Sequence of chain 1.A:
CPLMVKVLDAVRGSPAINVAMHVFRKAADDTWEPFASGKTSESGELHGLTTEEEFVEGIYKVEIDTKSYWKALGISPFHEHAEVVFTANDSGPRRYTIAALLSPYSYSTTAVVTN

Binding-site contacts:
Ligand atom CAL contacts residue THR151 of chain 1.A at 4.4 Å.
Ligand atom OAC contacts residue THR138 of chain 1.A at 4.3 Å.
Ligand atom CAK contacts residue LEU49 of chain 1.A at 4.5 Å (hydrophobic).
Ligand atom CAH contacts residue LEU142 of chain 1.A at 4.5 Å (hydrophobic).
Ligand atom OAC contacts residue LYS47 of chain 1.A at 4.1 Å.
Ligand atom CAF contacts residue ALA140 of chain 1.A at 4.2 Å (hydrophobic).
Ligand atom CAH contacts residue THR150 of chain 1.A at 4.5 Å.
Ligand atom CAI contacts residue SER149 of chain 1.A at 4.0 Å.
Ligand atom CAF contacts residue THR151 of chain 1.A at 3.9 Å.
Ligand atom OAN contacts residue ALA140 of chain 1.A at 3.1 Å.
Ligand atom OAS contacts residue LYS47 of chain 1.A at 3.4 Å.
Ligand atom CAH contacts residue ALA140 of chain 1.A at 4.4 Å (hydrophobic).
Ligand atom CAR contacts residue ALA140 of chain 1.A at 3.3 Å (hydrophobic).
Ligand atom CAI contacts residue LEU142 of chain 1.A at 3.9 Å (hydrophobic).
Ligand atom CAH contacts residue SER149 of chain 1.A at 4.5 Å.
Ligand atom CAJ contacts residue SER149 of chain 1.A at 3.5 Å.
Ligand atom CLA contacts residue LEU142 of chain 1.A at 4.1 Å.
Ligand atom CAH contacts residue THR151 of chain 1.A at 3.7 Å.
Ligand atom CAJ contacts residue THR150 of chain 1.A at 4.4 Å.
Ligand atom OAN contacts residue THR151 of chain 1.A at 3.6 Å.
Ligand atom CAL contacts residue ALA140 of chain 1.A at 3.6 Å (hydrophobic).
Ligand atom CAD contacts residue LYS47 of chain 1.A at 3.8 Å.
Ligand atom CAQ contacts residue LEU49 of chain 1.A at 4.5 Å (hydrophobic).
Ligand atom CAJ contacts residue LEU142 of chain 1.A at 4.2 Å (hydrophobic).
Ligand atom CAG contacts residue LEU142 of chain 1.A at 4.1 Å (hydrophobic).

This protein binds this small molecule.
Small molecule (SMILES): O=C(O)c1ccc2c(=O)c3c(Cl)cccc3oc2c1